A small-molecule ligand and the protein it binds are described below.
Small molecule (SMILES): CC(=O)N[C@H]1[C@H](O[C@H]2[C@H](O)[C@@H](NC(C)=O)CO[C@@H]2CO)O[C@H](CO)[C@@H](O[C@@H]2O[C@H](CO[C@H]3O[C@H](CO)[C@@H](O)[C@H](O)[C@@H]3O)[C@@H](O)[C@H](O[C@H]3O[C@H](CO)[C@@H](O)[C@H](O)[C@@H]3O)[C@@H]2O)[C@@H]1O

Binding-site contacts:
Ligand atom O7 contacts residue VAL251 of chain 1.G at 4.0 Å.
Ligand atom C3 contacts residue VAL441 of chain 1.G at 4.1 Å (hydrophobic).
Ligand atom C7 contacts residue ASN259 of chain 1.G at 3.6 Å.
Ligand atom C2 contacts residue SER442 of chain 1.G at 4.3 Å.
Ligand atom O4 contacts residue HIS63 of chain 1.G at 4.4 Å.
Ligand atom C4 contacts residue ASN259 of chain 1.G at 4.3 Å.
Ligand atom C4 contacts residue VAL441 of chain 1.G at 4.2 Å (hydrophobic).
Ligand atom C5 contacts residue VAL441 of chain 1.G at 3.6 Å (hydrophobic).
Ligand atom C6 contacts residue NAG1 of chain 1.SA at 3.8 Å.
Ligand atom C1 contacts residue NAG1 of chain 1.SA at 4.4 Å.
Ligand atom O6 contacts residue GLY375 of chain 1.G at 3.8 Å.
Ligand atom C1 contacts residue SER442 of chain 1.G at 3.9 Å.
Ligand atom C5 contacts residue ASN259 of chain 1.G at 3.8 Å.
Ligand atom C8 contacts residue ASN373 of chain 1.G at 4.0 Å.
Ligand atom N2 contacts residue ASN259 of chain 1.G at 3.0 Å (h-bond).
Ligand atom O7 contacts residue ASN259 of chain 1.G at 3.7 Å.
Ligand atom C2 contacts residue ASN259 of chain 1.G at 2.5 Å.
Ligand atom O5 contacts residue NAG1 of chain 1.SA at 3.8 Å.
Ligand atom O7 contacts residue VAL441 of chain 1.G at 3.8 Å.
Ligand atom O6 contacts residue SER206 of chain 1.G at 3.5 Å (h-bond).
Ligand atom O5 contacts residue ASN259 of chain 1.G at 2.4 Å (h-bond).
Ligand atom O7 contacts residue PRO209 of chain 1.G at 3.8 Å.
Ligand atom C1 contacts residue VAL441 of chain 1.G at 4.3 Å (hydrophobic).
Ligand atom O5 contacts residue VAL441 of chain 1.G at 4.3 Å.
Ligand atom O4 contacts residue VAL441 of chain 1.G at 4.0 Å.
Ligand atom C6 contacts residue GLU208 of chain 1.G at 4.1 Å.
Ligand atom O5 contacts residue GLU208 of chain 1.G at 4.3 Å.
Ligand atom C8 contacts residue LEU258 of chain 1.G at 3.8 Å (hydrophobic).
Ligand atom C8 contacts residue VAL251 of chain 1.G at 3.8 Å (hydrophobic).
Ligand atom C3 contacts residue ASN259 of chain 1.G at 3.9 Å.
Ligand atom C5 contacts residue GLU208 of chain 1.G at 3.7 Å.
Ligand atom C5 contacts residue NAG1 of chain 1.SA at 3.8 Å.
Ligand atom C1 contacts residue ASN259 of chain 1.G at 1.5 Å.
Ligand atom O3 contacts residue CYS440 of chain 1.G at 4.5 Å.
Ligand atom C6 contacts residue VAL441 of chain 1.G at 4.4 Å (hydrophobic).
Ligand atom N2 contacts residue SER442 of chain 1.G at 3.8 Å.
Ligand atom C7 contacts residue VAL251 of chain 1.G at 4.2 Å (hydrophobic).

Sequence of chain 1.G:
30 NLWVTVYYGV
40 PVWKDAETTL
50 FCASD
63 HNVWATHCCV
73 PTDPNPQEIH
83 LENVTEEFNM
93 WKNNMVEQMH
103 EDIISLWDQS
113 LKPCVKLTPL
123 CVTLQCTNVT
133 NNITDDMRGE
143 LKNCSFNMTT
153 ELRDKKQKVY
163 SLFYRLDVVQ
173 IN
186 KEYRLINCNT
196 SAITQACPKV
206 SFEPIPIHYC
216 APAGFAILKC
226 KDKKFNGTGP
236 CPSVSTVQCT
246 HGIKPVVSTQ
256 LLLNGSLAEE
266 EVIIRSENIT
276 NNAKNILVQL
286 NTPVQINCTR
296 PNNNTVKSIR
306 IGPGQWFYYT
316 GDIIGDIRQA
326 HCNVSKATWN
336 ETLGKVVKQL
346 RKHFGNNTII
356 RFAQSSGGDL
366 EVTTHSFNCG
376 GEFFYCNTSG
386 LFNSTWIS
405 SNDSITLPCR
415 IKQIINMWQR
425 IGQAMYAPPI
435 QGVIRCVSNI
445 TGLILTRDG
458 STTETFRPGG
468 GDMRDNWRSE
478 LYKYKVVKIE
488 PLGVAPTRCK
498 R